This small molecule binds to this protein.
Small molecule (SMILES): N[C@@H]1[C@@H](O)[C@H](O)[C@@H](CO)O[C@H]1O

Binding-site contacts:
Ligand atom C3 contacts residue ARG75 of chain 1.A at 4.0 Å.
Ligand atom C1 contacts residue OMY6 of chain 1.E at 3.1 Å.
Ligand atom C4 contacts residue HIS16 of chain 1.A at 4.0 Å.
Ligand atom C1 contacts residue 3MY2 of chain 1.E at 3.6 Å.
Ligand atom C2 contacts residue HIS161 of chain 1.A at 4.1 Å.
Ligand atom C2 contacts residue T551 of chain 1.L at 2.5 Å.
Ligand atom N2 contacts residue OMY6 of chain 1.E at 3.3 Å (h-bond).
Ligand atom O6 contacts residue ASP97 of chain 1.A at 2.6 Å (salt-bridge).
Ligand atom C5 contacts residue GHP4 of chain 1.E at 3.6 Å.
Ligand atom C6 contacts residue ILE99 of chain 1.A at 3.7 Å (hydrophobic).
Ligand atom O6 contacts residue HIS161 of chain 1.A at 3.0 Å.
Ligand atom C3 contacts residue T551 of chain 1.L at 3.7 Å.
Ligand atom C3 contacts residue GHP4 of chain 1.E at 3.8 Å.
Ligand atom N2 contacts residue GHP4 of chain 1.E at 2.9 Å (h-bond).
Ligand atom O6 contacts residue HIS16 of chain 1.A at 3.8 Å.
Ligand atom O3 contacts residue ARG75 of chain 1.A at 3.2 Å (salt-bridge).
Ligand atom C2 contacts residue GHP4 of chain 1.E at 2.4 Å.
Ligand atom C6 contacts residue HIS161 of chain 1.A at 3.9 Å.
Ligand atom C5 contacts residue ASP97 of chain 1.A at 3.9 Å.
Ligand atom O4 contacts residue TRP63 of chain 1.A at 3.5 Å.
Ligand atom N2 contacts residue T551 of chain 1.L at 1.4 Å.
Ligand atom C5 contacts residue HIS161 of chain 1.A at 3.8 Å.
Ligand atom O5 contacts residue HIS161 of chain 1.A at 3.0 Å.
Ligand atom O4 contacts residue ARG75 of chain 1.A at 2.8 Å (salt-bridge).
Ligand atom O5 contacts residue GHP4 of chain 1.E at 2.2 Å (h-bond).
Ligand atom C6 contacts residue SER98 of chain 1.A at 3.3 Å.
Ligand atom O3 contacts residue T551 of chain 1.L at 3.7 Å.
Ligand atom C1 contacts residue T551 of chain 1.L at 3.3 Å.
Ligand atom O3 contacts residue HIS16 of chain 1.A at 3.5 Å.
Ligand atom C4 contacts residue ARG75 of chain 1.A at 4.0 Å.
Ligand atom C6 contacts residue ASP97 of chain 1.A at 3.3 Å.
Ligand atom O4 contacts residue ASP97 of chain 1.A at 2.6 Å (salt-bridge).
Ligand atom O6 contacts residue SER98 of chain 1.A at 2.7 Å (h-bond).
Ligand atom O6 contacts residue ASP163 of chain 1.A at 3.7 Å.
Ligand atom C4 contacts residue ASP97 of chain 1.A at 3.5 Å.
Ligand atom C1 contacts residue HIS161 of chain 1.A at 3.9 Å.
Ligand atom C2 contacts residue OMY6 of chain 1.E at 3.9 Å.
Ligand atom C4 contacts residue GHP4 of chain 1.E at 4.1 Å.
Ligand atom C1 contacts residue GHP4 of chain 1.E at 1.4 Å.
Ligand atom O5 contacts residue 3MY2 of chain 1.E at 3.2 Å (h-bond).

Sequence of chain 1.A:
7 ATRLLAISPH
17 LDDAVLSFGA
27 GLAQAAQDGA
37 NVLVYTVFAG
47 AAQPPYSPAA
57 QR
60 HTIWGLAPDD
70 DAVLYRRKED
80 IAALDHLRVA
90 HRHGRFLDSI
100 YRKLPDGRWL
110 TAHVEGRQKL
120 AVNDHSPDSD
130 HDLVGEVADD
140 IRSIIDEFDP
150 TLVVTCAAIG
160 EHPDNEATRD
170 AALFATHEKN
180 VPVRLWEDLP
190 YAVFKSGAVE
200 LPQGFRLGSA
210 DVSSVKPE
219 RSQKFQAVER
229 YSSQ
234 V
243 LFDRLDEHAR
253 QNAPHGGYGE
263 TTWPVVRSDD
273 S